Sequence of chain 1.A:
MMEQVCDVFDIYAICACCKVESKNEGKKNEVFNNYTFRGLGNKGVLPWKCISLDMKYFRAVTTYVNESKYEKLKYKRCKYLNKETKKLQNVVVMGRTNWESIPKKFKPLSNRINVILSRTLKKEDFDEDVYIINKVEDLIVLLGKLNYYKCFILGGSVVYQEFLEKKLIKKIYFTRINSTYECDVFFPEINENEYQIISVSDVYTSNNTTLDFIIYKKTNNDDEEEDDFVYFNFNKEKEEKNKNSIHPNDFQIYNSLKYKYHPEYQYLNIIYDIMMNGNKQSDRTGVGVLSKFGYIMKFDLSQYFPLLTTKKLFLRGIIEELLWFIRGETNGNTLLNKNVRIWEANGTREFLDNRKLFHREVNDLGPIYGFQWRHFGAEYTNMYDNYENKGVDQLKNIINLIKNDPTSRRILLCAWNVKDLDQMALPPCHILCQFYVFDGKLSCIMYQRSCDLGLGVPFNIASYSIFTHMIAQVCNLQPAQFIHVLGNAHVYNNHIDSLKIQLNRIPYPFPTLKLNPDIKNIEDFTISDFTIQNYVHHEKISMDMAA

Binding-site contacts:
Ligand atom O17 contacts residue LEU46 of chain 1.A at 3.5 Å.
Ligand atom N36 contacts residue ILE14 of chain 1.A at 2.7 Å (h-bond).
Ligand atom C20 contacts residue ASN108 of chain 1.A at 3.4 Å.
Ligand atom C12 contacts residue MET55 of chain 1.A at 3.6 Å (hydrophobic).
Ligand atom C25 contacts residue NAP1 of chain 1.D at 3.5 Å.
Ligand atom N36 contacts residue TYR170 of chain 1.A at 3.2 Å (h-bond).
Ligand atom N37 contacts residue THR185 of chain 1.A at 3.3 Å (h-bond).
Ligand atom C18 contacts residue LEU46 of chain 1.A at 3.6 Å (hydrophobic).
Ligand atom N32 contacts residue ALA16 of chain 1.A at 3.4 Å.
Ligand atom N36 contacts residue NAP1 of chain 1.D at 3.1 Å (h-bond).
Ligand atom C29 contacts residue ILE14 of chain 1.A at 3.5 Å (hydrophobic).
Ligand atom N30 contacts residue PHE58 of chain 1.A at 3.6 Å.
Ligand atom C6 contacts residue PHE116 of chain 1.A at 3.6 Å (hydrophobic).
Ligand atom C29 contacts residue PHE58 of chain 1.A at 3.6 Å (hydrophobic).
Ligand atom N37 contacts residue CYS15 of chain 1.A at 3.2 Å (h-bond).
Ligand atom C5 contacts residue PHE116 of chain 1.A at 3.7 Å (hydrophobic).
Ligand atom C4 contacts residue PHE116 of chain 1.A at 3.5 Å (hydrophobic).
Ligand atom C29 contacts residue NAP1 of chain 1.D at 3.0 Å.
Ligand atom N37 contacts residue ASP54 of chain 1.A at 2.7 Å (salt-bridge).
Ligand atom C23 contacts residue NAP1 of chain 1.D at 3.3 Å.
Ligand atom C31 contacts residue ALA16 of chain 1.A at 3.5 Å (hydrophobic).
Ligand atom N30 contacts residue NAP1 of chain 1.D at 3.6 Å.
Ligand atom C28 contacts residue NAP1 of chain 1.D at 3.2 Å.
Ligand atom N30 contacts residue ILE14 of chain 1.A at 3.4 Å (h-bond).
Ligand atom N37 contacts residue ALA16 of chain 1.A at 3.7 Å.
Ligand atom N30 contacts residue CYS15 of chain 1.A at 3.3 Å.
Ligand atom C33 contacts residue ASP54 of chain 1.A at 3.2 Å.
Ligand atom C34 contacts residue ASP54 of chain 1.A at 3.3 Å.
Ligand atom C2 contacts residue PHE116 of chain 1.A at 3.4 Å (hydrophobic).
Ligand atom N30 contacts residue ALA16 of chain 1.A at 3.5 Å (h-bond).
Ligand atom N36 contacts residue LEU164 of chain 1.A at 3.3 Å (h-bond).
Ligand atom C24 contacts residue NAP1 of chain 1.D at 3.0 Å.
Ligand atom N7 contacts residue PHE116 of chain 1.A at 3.4 Å.
Ligand atom C31 contacts residue ASP54 of chain 1.A at 3.2 Å.
Ligand atom O21 contacts residue ASN108 of chain 1.A at 3.5 Å (h-bond).
Ligand atom N3 contacts residue PHE116 of chain 1.A at 3.4 Å.
Ligand atom N1 contacts residue PHE116 of chain 1.A at 3.6 Å.
Ligand atom C31 contacts residue CYS15 of chain 1.A at 3.6 Å (hydrophobic).
Ligand atom C35 contacts residue ASP54 of chain 1.A at 3.2 Å.
Ligand atom N32 contacts residue ASP54 of chain 1.A at 2.3 Å (salt-bridge).

This protein binds this small molecule.
Small molecule (SMILES): CCc1nc(N)nc(N)c1-c1ccc(OCCCOc2ccc(-c3c(N)nc(N)nc3CC)cc2)cc1